Sequence of chain 1.A:
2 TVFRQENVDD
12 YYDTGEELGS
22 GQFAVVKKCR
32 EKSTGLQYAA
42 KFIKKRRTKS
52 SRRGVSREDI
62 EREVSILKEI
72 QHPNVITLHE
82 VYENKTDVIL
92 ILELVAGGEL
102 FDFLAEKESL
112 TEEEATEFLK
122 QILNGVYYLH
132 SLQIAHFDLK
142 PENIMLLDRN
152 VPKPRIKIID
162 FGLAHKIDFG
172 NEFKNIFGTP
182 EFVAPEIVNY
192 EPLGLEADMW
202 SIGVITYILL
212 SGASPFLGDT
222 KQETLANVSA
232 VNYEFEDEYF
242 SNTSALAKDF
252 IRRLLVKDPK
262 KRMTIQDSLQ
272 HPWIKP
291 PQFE

Binding-site contacts:
Ligand atom O2A contacts residue ASP161 of chain 1.A at 3.5 Å.
Ligand atom N6 contacts residue GLU94 of chain 1.A at 2.8 Å (salt-bridge).
Ligand atom O1A contacts residue MG1 of chain 1.C at 2.1 Å.
Ligand atom C8 contacts residue ILE160 of chain 1.A at 3.5 Å (hydrophobic).
Ligand atom O1A contacts residue ASN144 of chain 1.A at 3.7 Å.
Ligand atom N1 contacts residue ALA40 of chain 1.A at 3.5 Å.
Ligand atom N6 contacts residue ALA40 of chain 1.A at 3.5 Å.
Ligand atom C2 contacts residue VAL96 of chain 1.A at 3.2 Å (hydrophobic).
Ligand atom PA contacts residue MG1 of chain 1.C at 3.2 Å.
Ligand atom N1 contacts residue VAL96 of chain 1.A at 3.1 Å (h-bond).
Ligand atom O3A contacts residue LYS42 of chain 1.A at 3.5 Å.
Ligand atom O1B contacts residue GLY22 of chain 1.A at 3.2 Å.
Ligand atom C3' contacts residue ILE160 of chain 1.A at 3.6 Å (hydrophobic).
Ligand atom O2G contacts residue ASP139 of chain 1.A at 3.2 Å (salt-bridge).
Ligand atom O5' contacts residue VAL27 of chain 1.A at 3.5 Å.
Ligand atom N3B contacts residue ASP161 of chain 1.A at 3.1 Å (salt-bridge).
Ligand atom O2' contacts residue LEU19 of chain 1.A at 3.6 Å.
Ligand atom C4' contacts residue SER21 of chain 1.A at 3.7 Å.
Ligand atom O2A contacts residue LYS42 of chain 1.A at 2.7 Å (salt-bridge).
Ligand atom C2' contacts residue GLU100 of chain 1.A at 3.7 Å.
Ligand atom O4' contacts residue VAL27 of chain 1.A at 3.5 Å.
Ligand atom PB contacts residue GLN23 of chain 1.A at 3.6 Å.
Ligand atom C6 contacts residue ALA40 of chain 1.A at 3.5 Å (hydrophobic).
Ligand atom PA contacts residue LYS42 of chain 1.A at 3.7 Å.
Ligand atom O3G contacts residue MG1 of chain 1.C at 2.1 Å.
Ligand atom O2G contacts residue ASP161 of chain 1.A at 2.8 Å (salt-bridge).
Ligand atom O3' contacts residue GLU100 of chain 1.A at 3.1 Å (salt-bridge).
Ligand atom O2G contacts residue MG1 of chain 1.C at 2.5 Å.
Ligand atom PG contacts residue MG1 of chain 1.C at 2.5 Å.
Ligand atom O4' contacts residue GLY20 of chain 1.A at 3.4 Å.
Ligand atom C2' contacts residue ILE160 of chain 1.A at 3.6 Å (hydrophobic).
Ligand atom N3B contacts residue MG1 of chain 1.C at 2.8 Å.
Ligand atom O2B contacts residue LYS42 of chain 1.A at 3.3 Å (salt-bridge).
Ligand atom N6 contacts residue ILE77 of chain 1.A at 3.7 Å.
Ligand atom PG contacts residue ASP161 of chain 1.A at 3.5 Å.
Ligand atom O1G contacts residue GLN23 of chain 1.A at 2.7 Å (h-bond).
Ligand atom O1A contacts residue ASP161 of chain 1.A at 3.3 Å.
Ligand atom O3A contacts residue MG1 of chain 1.C at 3.6 Å.
Ligand atom O1B contacts residue GLN23 of chain 1.A at 2.5 Å (h-bond).
Ligand atom O2' contacts residue GLU100 of chain 1.A at 2.7 Å (salt-bridge).

This small molecule binds to this protein.
Small molecule (SMILES): Nc1ncnc2c1ncn2[C@@H]1O[C@H](CO[P](=O)(O)O[P](=O)(O)NP(=O)(O)O)[C@@H](O)[C@H]1O